Sequence of chain 1.C:
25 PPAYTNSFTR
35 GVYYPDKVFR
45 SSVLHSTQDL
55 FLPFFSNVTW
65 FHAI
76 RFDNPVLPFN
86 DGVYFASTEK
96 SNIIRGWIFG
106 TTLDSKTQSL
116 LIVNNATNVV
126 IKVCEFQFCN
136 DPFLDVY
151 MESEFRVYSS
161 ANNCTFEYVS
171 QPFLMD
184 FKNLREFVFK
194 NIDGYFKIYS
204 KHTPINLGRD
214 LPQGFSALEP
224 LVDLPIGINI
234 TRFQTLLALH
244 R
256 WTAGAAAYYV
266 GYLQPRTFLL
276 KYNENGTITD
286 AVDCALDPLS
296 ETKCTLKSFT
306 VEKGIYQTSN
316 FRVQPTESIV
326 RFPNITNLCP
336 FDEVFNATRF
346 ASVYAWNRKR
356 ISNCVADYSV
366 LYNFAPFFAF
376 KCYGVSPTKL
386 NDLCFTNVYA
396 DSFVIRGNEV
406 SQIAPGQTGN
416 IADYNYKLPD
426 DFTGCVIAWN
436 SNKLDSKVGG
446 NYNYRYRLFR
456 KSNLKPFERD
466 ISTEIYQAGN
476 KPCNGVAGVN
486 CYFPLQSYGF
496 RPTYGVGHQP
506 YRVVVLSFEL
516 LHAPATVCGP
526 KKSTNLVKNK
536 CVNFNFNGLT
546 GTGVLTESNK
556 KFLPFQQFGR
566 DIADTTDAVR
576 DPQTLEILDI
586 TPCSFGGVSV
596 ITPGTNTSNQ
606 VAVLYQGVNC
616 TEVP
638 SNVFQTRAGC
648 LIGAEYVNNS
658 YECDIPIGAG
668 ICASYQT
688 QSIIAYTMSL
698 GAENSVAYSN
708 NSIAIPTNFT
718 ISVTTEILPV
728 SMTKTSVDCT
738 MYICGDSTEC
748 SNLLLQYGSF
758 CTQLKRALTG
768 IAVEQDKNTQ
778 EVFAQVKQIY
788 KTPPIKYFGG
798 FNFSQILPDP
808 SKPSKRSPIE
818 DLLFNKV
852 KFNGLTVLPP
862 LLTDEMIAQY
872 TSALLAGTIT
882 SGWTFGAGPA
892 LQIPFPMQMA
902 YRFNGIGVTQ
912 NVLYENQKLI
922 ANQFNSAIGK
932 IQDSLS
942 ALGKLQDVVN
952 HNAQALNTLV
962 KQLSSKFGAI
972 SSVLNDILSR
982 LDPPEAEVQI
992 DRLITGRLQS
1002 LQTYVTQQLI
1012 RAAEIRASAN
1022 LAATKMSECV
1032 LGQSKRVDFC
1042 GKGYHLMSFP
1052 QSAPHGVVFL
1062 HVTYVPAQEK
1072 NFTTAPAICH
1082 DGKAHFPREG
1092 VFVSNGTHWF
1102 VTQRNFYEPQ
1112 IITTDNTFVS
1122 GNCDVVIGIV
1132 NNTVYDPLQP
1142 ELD

A small-molecule ligand and the protein it binds are described below.
Small molecule (SMILES): CC(=O)N[C@H]1[C@H](O[C@H]2[C@H](O)[C@@H](NC(C)=O)CO[C@@H]2CO)O[C@H](CO)[C@@H](O)[C@@H]1O

Binding-site contacts:
Ligand atom O5 contacts residue SER801 of chain 1.C at 3.6 Å.
Ligand atom C1 contacts residue SER801 of chain 1.C at 3.5 Å.
Ligand atom C8 contacts residue TYR794 of chain 1.C at 4.2 Å (hydrophobic).
Ligand atom O6 contacts residue SER801 of chain 1.C at 4.2 Å.
Ligand atom C5 contacts residue ASN799 of chain 1.C at 3.6 Å.
Ligand atom C3 contacts residue ASN799 of chain 1.C at 3.8 Å.
Ligand atom C5 contacts residue SER801 of chain 1.C at 3.8 Å.
Ligand atom C1 contacts residue ASN799 of chain 1.C at 1.4 Å.
Ligand atom C2 contacts residue ASN799 of chain 1.C at 2.5 Å.
Ligand atom O7 contacts residue ASN799 of chain 1.C at 3.9 Å.
Ligand atom C7 contacts residue ASN799 of chain 1.C at 3.6 Å.
Ligand atom C8 contacts residue ASN799 of chain 1.C at 4.0 Å.
Ligand atom O6 contacts residue GLN802 of chain 1.C at 2.9 Å (h-bond).
Ligand atom C4 contacts residue ASN799 of chain 1.C at 4.2 Å.
Ligand atom O5 contacts residue ASN799 of chain 1.C at 2.3 Å (h-bond).
Ligand atom C6 contacts residue GLN802 of chain 1.C at 4.0 Å.
Ligand atom N2 contacts residue ASN799 of chain 1.C at 3.0 Å (h-bond).